Binding-site contacts:
Ligand atom OE2 contacts residue LEU137 of chain 1.C at 4.0 Å.
Ligand atom OXT contacts residue THR90 of chain 1.C at 2.8 Å (h-bond).
Ligand atom OXT contacts residue TYR60 of chain 1.C at 3.6 Å.
Ligand atom OE2 contacts residue SER141 of chain 1.C at 3.5 Å (h-bond).
Ligand atom CB contacts residue LEU137 of chain 1.C at 4.0 Å (hydrophobic).
Ligand atom CD contacts residue THR142 of chain 1.C at 3.3 Å.
Ligand atom OE1 contacts residue THR142 of chain 1.C at 2.6 Å (h-bond).
Ligand atom N contacts residue TYR60 of chain 1.C at 4.0 Å.
Ligand atom CB contacts residue TYR60 of chain 1.C at 3.4 Å (hydrophobic).
Ligand atom CA contacts residue GLU192 of chain 1.C at 3.4 Å.
Ligand atom CG contacts residue TYR60 of chain 1.C at 4.1 Å (hydrophobic).
Ligand atom O contacts residue GLY140 of chain 1.C at 3.5 Å.
Ligand atom OXT contacts residue SER141 of chain 1.C at 4.2 Å.
Ligand atom OE2 contacts residue THR142 of chain 1.C at 3.4 Å (h-bond).
Ligand atom C contacts residue PRO88 of chain 1.C at 4.2 Å (hydrophobic).
Ligand atom CD contacts residue LEU137 of chain 1.C at 3.9 Å (hydrophobic).
Ligand atom O contacts residue TYR60 of chain 1.C at 3.3 Å.
Ligand atom CB contacts residue GLU192 of chain 1.C at 4.2 Å.
Ligand atom CA contacts residue TYR60 of chain 1.C at 4.0 Å (hydrophobic).
Ligand atom OE1 contacts residue GLU192 of chain 1.C at 3.9 Å.
Ligand atom CA contacts residue PRO88 of chain 1.C at 3.9 Å (hydrophobic).
Ligand atom O contacts residue SER141 of chain 1.C at 3.1 Å (h-bond).
Ligand atom N contacts residue TYR219 of chain 1.C at 3.7 Å.
Ligand atom C contacts residue SER141 of chain 1.C at 3.6 Å.
Ligand atom OXT contacts residue PRO88 of chain 1.C at 3.6 Å.
Ligand atom N contacts residue THR90 of chain 1.C at 3.0 Å (h-bond).
Ligand atom N contacts residue GLU192 of chain 1.C at 2.8 Å (salt-bridge).
Ligand atom C contacts residue ARG95 of chain 1.C at 3.3 Å.
Ligand atom OE2 contacts residue GLY140 of chain 1.C at 3.5 Å.
Ligand atom CD contacts residue GLU192 of chain 1.C at 4.0 Å.
Ligand atom CG contacts residue GLU192 of chain 1.C at 3.5 Å.
Ligand atom OXT contacts residue ARG95 of chain 1.C at 2.6 Å (salt-bridge).
Ligand atom C contacts residue THR90 of chain 1.C at 3.5 Å.
Ligand atom C contacts residue TYR60 of chain 1.C at 3.6 Å (hydrophobic).
Ligand atom N contacts residue PRO88 of chain 1.C at 2.8 Å (h-bond).
Ligand atom OXT contacts residue LEU89 of chain 1.C at 3.6 Å.
Ligand atom CG contacts residue LEU137 of chain 1.C at 3.8 Å (hydrophobic).
Ligand atom O contacts residue ARG95 of chain 1.C at 2.7 Å (salt-bridge).
Ligand atom CA contacts residue THR90 of chain 1.C at 3.3 Å.
Ligand atom CA contacts residue SER141 of chain 1.C at 3.5 Å.

This small molecule binds to this protein.
Small molecule (SMILES): N[C@@H](CCC(=O)O)C(=O)O

Sequence of chain 1.C:
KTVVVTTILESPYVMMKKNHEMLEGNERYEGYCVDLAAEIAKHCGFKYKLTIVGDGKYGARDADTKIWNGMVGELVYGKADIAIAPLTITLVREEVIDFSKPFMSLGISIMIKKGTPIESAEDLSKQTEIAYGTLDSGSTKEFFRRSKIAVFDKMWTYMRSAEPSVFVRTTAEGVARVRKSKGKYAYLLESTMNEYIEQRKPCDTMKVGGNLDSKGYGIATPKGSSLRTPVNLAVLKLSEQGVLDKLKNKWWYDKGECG